Sequence of chain 1.B:
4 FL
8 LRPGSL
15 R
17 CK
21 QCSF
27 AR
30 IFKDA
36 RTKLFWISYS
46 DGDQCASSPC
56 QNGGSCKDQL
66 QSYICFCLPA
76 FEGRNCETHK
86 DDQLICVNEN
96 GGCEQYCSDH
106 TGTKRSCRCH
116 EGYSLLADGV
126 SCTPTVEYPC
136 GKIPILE

This protein binds this small molecule.
Small molecule (SMILES): OC[C@H]1O[C@H](O)[C@H](O)[C@@H](O)[C@@H]1O

Binding-site contacts:
Ligand atom C4 contacts residue TYR68 of chain 1.B at 3.9 Å (hydrophobic).
Ligand atom O2 contacts residue GLN49 of chain 1.B at 3.1 Å (h-bond).
Ligand atom O1 contacts residue SER52 of chain 1.B at 2.6 Å (h-bond).
Ligand atom C5 contacts residue SER52 of chain 1.B at 4.0 Å.
Ligand atom O5 contacts residue SER52 of chain 1.B at 2.8 Å (h-bond).
Ligand atom O2 contacts residue SER52 of chain 1.B at 4.2 Å.
Ligand atom C2 contacts residue GLN49 of chain 1.B at 3.6 Å.
Ligand atom O6 contacts residue SER52 of chain 1.B at 4.4 Å.
Ligand atom C1 contacts residue GLN49 of chain 1.B at 3.7 Å.
Ligand atom O2 contacts residue TYR68 of chain 1.B at 4.1 Å.
Ligand atom C2 contacts residue TYR68 of chain 1.B at 3.5 Å (hydrophobic).
Ligand atom C1 contacts residue SER52 of chain 1.B at 2.4 Å.
Ligand atom O5 contacts residue PRO54 of chain 1.B at 3.5 Å.
Ligand atom C1 contacts residue PRO54 of chain 1.B at 4.2 Å (hydrophobic).
Ligand atom C3 contacts residue TYR68 of chain 1.B at 4.0 Å (hydrophobic).
Ligand atom O1 contacts residue GLN49 of chain 1.B at 4.5 Å.
Ligand atom C2 contacts residue SER52 of chain 1.B at 3.8 Å.
Ligand atom O3 contacts residue TYR68 of chain 1.B at 3.5 Å.